Binding-site contacts:
Ligand atom N1 contacts residue TYR121 of chain 2.A at 3.6 Å.
Ligand atom N13 contacts residue LEU51 of chain 2.A at 3.4 Å.
Ligand atom C26 contacts residue ILE180 of chain 2.A at 3.7 Å (hydrophobic).
Ligand atom N20 contacts residue LEU51 of chain 2.A at 3.6 Å.
Ligand atom N13 contacts residue MET169 of chain 2.A at 3.6 Å.
Ligand atom C2 contacts residue LEU51 of chain 2.A at 3.9 Å (hydrophobic).
Ligand atom C59 contacts residue LYS74 of chain 2.A at 3.8 Å.
Ligand atom O61 contacts residue LYS74 of chain 2.A at 3.0 Å.
Ligand atom C59 contacts residue ASP181 of chain 2.A at 3.1 Å.
Ligand atom N4 contacts residue MET169 of chain 2.A at 3.8 Å.
Ligand atom O63 contacts residue ASP181 of chain 2.A at 2.4 Å (salt-bridge).
Ligand atom O63 contacts residue ILE180 of chain 2.A at 3.5 Å.
Ligand atom C17 contacts residue LEU51 of chain 2.A at 3.8 Å (hydrophobic).
Ligand atom C57 contacts residue PHE119 of chain 2.A at 3.9 Å (hydrophobic).
Ligand atom C29 contacts residue PHE119 of chain 2.A at 3.7 Å (hydrophobic).
Ligand atom C3 contacts residue LEU51 of chain 2.A at 3.3 Å (hydrophobic).
Ligand atom C29 contacts residue VAL72 of chain 2.A at 3.3 Å (hydrophobic).
Ligand atom C29 contacts residue ILE101 of chain 2.A at 4.0 Å (hydrophobic).
Ligand atom N15 contacts residue VAL72 of chain 2.A at 3.6 Å.
Ligand atom C2 contacts residue ILE122 of chain 2.A at 2.8 Å (hydrophobic).
Ligand atom O61 contacts residue ASP181 of chain 2.A at 3.1 Å.
Ligand atom C46 contacts residue ILE180 of chain 2.A at 3.5 Å (hydrophobic).
Ligand atom C19 contacts residue LEU51 of chain 2.A at 4.0 Å (hydrophobic).
Ligand atom N44 contacts residue HIS166 of chain 2.A at 3.8 Å.
Ligand atom C6 contacts residue ILE122 of chain 2.A at 3.6 Å (hydrophobic).
Ligand atom C27 contacts residue PHE119 of chain 2.A at 3.8 Å (hydrophobic).
Ligand atom C17 contacts residue MET169 of chain 2.A at 3.8 Å (hydrophobic).
Ligand atom C27 contacts residue ILE180 of chain 2.A at 4.0 Å (hydrophobic).
Ligand atom N1 contacts residue ILE122 of chain 2.A at 2.6 Å (h-bond).
Ligand atom C18 contacts residue LEU51 of chain 2.A at 3.9 Å (hydrophobic).
Ligand atom C2 contacts residue TYR121 of chain 2.A at 3.9 Å (hydrophobic).
Ligand atom C19 contacts residue ARG49 of chain 2.A at 3.7 Å.
Ligand atom C38 contacts residue MET169 of chain 2.A at 3.7 Å (hydrophobic).
Ligand atom N44 contacts residue ILE180 of chain 2.A at 3.9 Å.
Ligand atom C51 contacts residue VAL59 of chain 2.A at 3.5 Å (hydrophobic).
Ligand atom N4 contacts residue LEU51 of chain 2.A at 3.4 Å.
Ligand atom C28 contacts residue PHE119 of chain 2.A at 3.2 Å (hydrophobic).
Ligand atom C3 contacts residue MET169 of chain 2.A at 3.6 Å (hydrophobic).
Ligand atom C5 contacts residue VAL72 of chain 2.A at 3.8 Å (hydrophobic).
Ligand atom N20 contacts residue ASN124 of chain 2.A at 3.8 Å.

Sequence of chain 2.A:
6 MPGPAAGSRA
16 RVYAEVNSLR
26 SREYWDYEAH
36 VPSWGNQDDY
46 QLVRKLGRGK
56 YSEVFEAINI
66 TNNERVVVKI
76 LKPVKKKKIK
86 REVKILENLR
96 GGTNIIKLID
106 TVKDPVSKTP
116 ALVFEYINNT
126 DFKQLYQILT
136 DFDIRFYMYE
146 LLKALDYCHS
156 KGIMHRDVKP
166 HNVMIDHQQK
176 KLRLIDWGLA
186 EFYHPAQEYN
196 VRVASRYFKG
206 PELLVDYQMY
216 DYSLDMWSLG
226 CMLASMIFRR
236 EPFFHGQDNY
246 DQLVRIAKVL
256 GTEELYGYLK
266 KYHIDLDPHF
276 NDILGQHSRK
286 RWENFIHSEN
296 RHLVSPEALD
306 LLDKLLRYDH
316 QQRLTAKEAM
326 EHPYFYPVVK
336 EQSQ

The protein below binds the small molecule below.
Small molecule (SMILES): CC(C)Nc1ccc2cnn(-c3cncc(-n4ccc(CC(=O)O)c4)n3)c2c1